The small molecule below binds the protein below.
Small molecule (SMILES): CC(=O)N[C@@H]1[C@@H](O)[C@H](O)[C@@H](CO)O[C@H]1O

Binding-site contacts:
Ligand atom C1 contacts residue GLN1068 of chain 1.C at 4.2 Å.
Ligand atom C5 contacts residue LEU919 of chain 1.C at 4.3 Å (hydrophobic).
Ligand atom C5 contacts residue ASN714 of chain 1.C at 3.7 Å.
Ligand atom O6 contacts residue PHE715 of chain 1.C at 4.5 Å.
Ligand atom O5 contacts residue GLN1068 of chain 1.C at 4.2 Å.
Ligand atom C1 contacts residue ASN714 of chain 1.C at 1.4 Å.
Ligand atom O7 contacts residue LEU919 of chain 1.C at 3.4 Å.
Ligand atom C2 contacts residue GLN1068 of chain 1.C at 4.4 Å.
Ligand atom C3 contacts residue LEU919 of chain 1.C at 4.1 Å (hydrophobic).
Ligand atom C3 contacts residue ASN714 of chain 1.C at 3.8 Å.
Ligand atom O5 contacts residue ASN714 of chain 1.C at 2.4 Å (h-bond).
Ligand atom N2 contacts residue ASN714 of chain 1.C at 2.9 Å (h-bond).
Ligand atom C2 contacts residue ASN714 of chain 1.C at 2.4 Å.
Ligand atom C7 contacts residue ASN714 of chain 1.C at 3.5 Å.
Ligand atom C5 contacts residue GLN923 of chain 1.C at 4.2 Å.
Ligand atom C6 contacts residue GLN923 of chain 1.C at 3.8 Å.
Ligand atom C4 contacts residue ASN714 of chain 1.C at 4.2 Å.
Ligand atom O6 contacts residue GLN923 of chain 1.C at 3.3 Å (h-bond).
Ligand atom O4 contacts residue LEU919 of chain 1.C at 4.3 Å.
Ligand atom C4 contacts residue LEU919 of chain 1.C at 4.5 Å (hydrophobic).
Ligand atom O7 contacts residue ASN714 of chain 1.C at 3.6 Å.

Sequence of chain 1.C:
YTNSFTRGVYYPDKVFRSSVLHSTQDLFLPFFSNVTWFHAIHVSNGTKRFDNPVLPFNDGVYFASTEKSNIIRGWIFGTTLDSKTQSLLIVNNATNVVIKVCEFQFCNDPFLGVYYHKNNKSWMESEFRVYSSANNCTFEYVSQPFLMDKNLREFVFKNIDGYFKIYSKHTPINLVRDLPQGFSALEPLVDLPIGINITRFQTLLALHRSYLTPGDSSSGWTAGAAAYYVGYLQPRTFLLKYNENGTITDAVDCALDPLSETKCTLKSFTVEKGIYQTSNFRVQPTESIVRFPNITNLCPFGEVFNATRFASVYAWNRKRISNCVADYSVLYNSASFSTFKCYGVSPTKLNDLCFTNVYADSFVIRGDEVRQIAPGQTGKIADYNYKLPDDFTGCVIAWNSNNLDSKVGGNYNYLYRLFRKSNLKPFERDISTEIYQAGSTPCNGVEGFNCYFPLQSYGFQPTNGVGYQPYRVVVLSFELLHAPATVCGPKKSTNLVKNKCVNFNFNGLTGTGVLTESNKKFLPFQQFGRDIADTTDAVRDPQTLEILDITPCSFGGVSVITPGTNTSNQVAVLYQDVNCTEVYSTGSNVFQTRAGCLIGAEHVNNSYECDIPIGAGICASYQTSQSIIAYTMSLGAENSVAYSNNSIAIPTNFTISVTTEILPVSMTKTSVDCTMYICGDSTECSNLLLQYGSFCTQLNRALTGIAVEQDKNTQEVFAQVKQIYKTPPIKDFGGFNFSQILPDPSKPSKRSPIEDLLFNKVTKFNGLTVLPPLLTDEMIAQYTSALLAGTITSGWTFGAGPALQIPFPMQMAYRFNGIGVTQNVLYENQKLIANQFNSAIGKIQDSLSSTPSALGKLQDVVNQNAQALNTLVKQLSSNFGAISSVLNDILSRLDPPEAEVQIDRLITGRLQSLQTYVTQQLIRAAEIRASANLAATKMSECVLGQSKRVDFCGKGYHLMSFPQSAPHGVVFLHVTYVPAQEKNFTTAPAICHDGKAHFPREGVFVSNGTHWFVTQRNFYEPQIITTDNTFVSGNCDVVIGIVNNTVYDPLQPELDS